Sequence of chain 1.C:
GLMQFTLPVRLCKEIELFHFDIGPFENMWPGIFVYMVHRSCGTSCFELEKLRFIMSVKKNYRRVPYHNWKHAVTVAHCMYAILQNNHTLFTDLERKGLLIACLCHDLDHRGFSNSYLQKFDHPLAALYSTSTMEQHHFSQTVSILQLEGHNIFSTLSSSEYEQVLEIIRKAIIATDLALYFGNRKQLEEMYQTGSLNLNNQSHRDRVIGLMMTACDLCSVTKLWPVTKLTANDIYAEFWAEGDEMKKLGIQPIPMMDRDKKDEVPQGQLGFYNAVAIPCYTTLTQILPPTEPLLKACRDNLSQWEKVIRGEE

Binding-site contacts:
Ligand atom C11 contacts residue PHE250 of chain 1.C at 3.7 Å (hydrophobic).
Ligand atom N18 contacts residue TYR247 of chain 1.C at 2.5 Å (h-bond).
Ligand atom C22 contacts residue PRO266 of chain 1.C at 3.6 Å (hydrophobic).
Ligand atom C23 contacts residue PRO266 of chain 1.C at 3.7 Å (hydrophobic).
Ligand atom C24 contacts residue MET267 of chain 1.C at 3.6 Å (hydrophobic).
Ligand atom C22 contacts residue LYS272 of chain 1.C at 3.7 Å.
Ligand atom C8 contacts residue PHE283 of chain 1.C at 3.7 Å (hydrophobic).
Ligand atom C14 contacts residue MET267 of chain 1.C at 3.7 Å (hydrophobic).
Ligand atom C20 contacts residue TYR247 of chain 1.C at 3.4 Å (hydrophobic).
Ligand atom C14 contacts residue GLY279 of chain 1.C at 3.5 Å.
Ligand atom N18 contacts residue MET267 of chain 1.C at 3.6 Å.
Ligand atom C6 contacts residue PHE283 of chain 1.C at 3.5 Å (hydrophobic).
Ligand atom C17 contacts residue MET267 of chain 1.C at 3.6 Å (hydrophobic).
Ligand atom C17 contacts residue GLY279 of chain 1.C at 3.4 Å.
Ligand atom C22 contacts residue GLU275 of chain 1.C at 3.6 Å.
Ligand atom C2 contacts residue ILE246 of chain 1.C at 3.5 Å (hydrophobic).
Ligand atom C13 contacts residue GLN280 of chain 1.C at 3.5 Å.
Ligand atom C27 contacts residue PHE283 of chain 1.C at 3.6 Å (hydrophobic).
Ligand atom C4 contacts residue ILE246 of chain 1.C at 3.4 Å (hydrophobic).
Ligand atom N7 contacts residue PHE283 of chain 1.C at 3.4 Å.
Ligand atom C19 contacts residue GLY279 of chain 1.C at 3.6 Å.
Ligand atom C19 contacts residue MET267 of chain 1.C at 3.7 Å (hydrophobic).
Ligand atom C1 contacts residue VAL232 of chain 1.C at 3.6 Å (hydrophobic).
Ligand atom C12 contacts residue GLN280 of chain 1.C at 3.4 Å.
Ligand atom C1 contacts residue SER231 of chain 1.C at 3.3 Å.
Ligand atom N10 contacts residue GLN280 of chain 1.C at 3.0 Å (h-bond).
Ligand atom C23 contacts residue MET267 of chain 1.C at 3.6 Å (hydrophobic).
Ligand atom C17 contacts residue TYR247 of chain 1.C at 3.6 Å (hydrophobic).
Ligand atom C14 contacts residue TYR247 of chain 1.C at 3.4 Å (hydrophobic).
Ligand atom C26 contacts residue PHE283 of chain 1.C at 3.6 Å (hydrophobic).
Ligand atom C27 contacts residue GLY282 of chain 1.C at 3.7 Å.
Ligand atom C13 contacts residue TYR247 of chain 1.C at 3.7 Å (hydrophobic).
Ligand atom C13 contacts residue PHE283 of chain 1.C at 3.5 Å (hydrophobic).
Ligand atom C12 contacts residue TYR247 of chain 1.C at 3.4 Å (hydrophobic).
Ligand atom C26 contacts residue GLY279 of chain 1.C at 3.5 Å.
Ligand atom N15 contacts residue GLY279 of chain 1.C at 3.5 Å (h-bond).
Ligand atom C9 contacts residue GLN280 of chain 1.C at 3.7 Å.
Ligand atom C1 contacts residue ILE246 of chain 1.C at 3.2 Å (hydrophobic).
Ligand atom C21 contacts residue GLU275 of chain 1.C at 3.6 Å.
Ligand atom C2 contacts residue SER231 of chain 1.C at 3.6 Å.

This small molecule binds to this protein.
Small molecule (SMILES): Cc1nc2ccccc2nc1CCc1nc(-c2ccccc2)cn1-c1ccccc1